Sequence of chain 2.A:
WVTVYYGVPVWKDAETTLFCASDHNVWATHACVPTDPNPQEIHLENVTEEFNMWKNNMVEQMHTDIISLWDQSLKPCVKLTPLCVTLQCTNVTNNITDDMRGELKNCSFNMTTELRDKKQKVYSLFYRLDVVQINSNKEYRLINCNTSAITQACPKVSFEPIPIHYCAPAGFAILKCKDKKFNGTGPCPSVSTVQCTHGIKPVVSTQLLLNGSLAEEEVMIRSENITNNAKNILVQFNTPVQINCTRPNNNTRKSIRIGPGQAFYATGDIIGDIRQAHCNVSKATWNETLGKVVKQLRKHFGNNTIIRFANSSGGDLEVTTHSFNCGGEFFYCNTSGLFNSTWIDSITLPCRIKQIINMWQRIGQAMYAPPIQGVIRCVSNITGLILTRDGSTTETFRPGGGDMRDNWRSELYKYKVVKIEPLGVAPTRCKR

The small molecule below binds the protein below.
Small molecule (SMILES): CC(=O)N[C@@H]1[C@@H](O)[C@H](O)[C@@H](CO)O[C@H]1O

Binding-site contacts:
Ligand atom C8 contacts residue SER368 of chain 2.A at 3.2 Å.
Ligand atom C8 contacts residue THR376 of chain 2.A at 3.8 Å.
Ligand atom C4 contacts residue ASN367 of chain 2.A at 4.1 Å.
Ligand atom N2 contacts residue SER368 of chain 2.A at 3.1 Å (h-bond).
Ligand atom O3 contacts residue NAG1 of chain 2.H at 4.4 Å.
Ligand atom C1 contacts residue SER368 of chain 2.A at 4.1 Å.
Ligand atom C7 contacts residue ASN367 of chain 2.A at 3.6 Å.
Ligand atom C5 contacts residue ASN367 of chain 2.A at 3.6 Å.
Ligand atom O4 contacts residue NAG2 of chain 2.H at 4.2 Å.
Ligand atom C2 contacts residue SER368 of chain 2.A at 4.2 Å.
Ligand atom C8 contacts residue SER369 of chain 2.A at 4.0 Å.
Ligand atom C4 contacts residue NAG2 of chain 2.H at 4.4 Å.
Ligand atom C8 contacts residue NAG1 of chain 2.H at 4.1 Å.
Ligand atom O7 contacts residue ASN367 of chain 2.A at 3.9 Å.
Ligand atom C7 contacts residue NAG1 of chain 2.H at 4.1 Å.
Ligand atom N2 contacts residue ASN367 of chain 2.A at 2.7 Å (h-bond).
Ligand atom O5 contacts residue ASN367 of chain 2.A at 2.4 Å (h-bond).
Ligand atom C6 contacts residue NAG2 of chain 2.H at 4.4 Å.
Ligand atom C2 contacts residue ASN367 of chain 2.A at 2.3 Å.
Ligand atom C7 contacts residue SER368 of chain 2.A at 3.8 Å.
Ligand atom C1 contacts residue ASN367 of chain 2.A at 1.4 Å.
Ligand atom C3 contacts residue ASN367 of chain 2.A at 3.6 Å.
Ligand atom O7 contacts residue NAG1 of chain 2.H at 3.0 Å (h-bond).